This small molecule binds to this protein.
Small molecule (SMILES): Cc1cc(N)nc(CCc2cc(CCN)cc(F)c2F)c1

Sequence of chain 1.A:
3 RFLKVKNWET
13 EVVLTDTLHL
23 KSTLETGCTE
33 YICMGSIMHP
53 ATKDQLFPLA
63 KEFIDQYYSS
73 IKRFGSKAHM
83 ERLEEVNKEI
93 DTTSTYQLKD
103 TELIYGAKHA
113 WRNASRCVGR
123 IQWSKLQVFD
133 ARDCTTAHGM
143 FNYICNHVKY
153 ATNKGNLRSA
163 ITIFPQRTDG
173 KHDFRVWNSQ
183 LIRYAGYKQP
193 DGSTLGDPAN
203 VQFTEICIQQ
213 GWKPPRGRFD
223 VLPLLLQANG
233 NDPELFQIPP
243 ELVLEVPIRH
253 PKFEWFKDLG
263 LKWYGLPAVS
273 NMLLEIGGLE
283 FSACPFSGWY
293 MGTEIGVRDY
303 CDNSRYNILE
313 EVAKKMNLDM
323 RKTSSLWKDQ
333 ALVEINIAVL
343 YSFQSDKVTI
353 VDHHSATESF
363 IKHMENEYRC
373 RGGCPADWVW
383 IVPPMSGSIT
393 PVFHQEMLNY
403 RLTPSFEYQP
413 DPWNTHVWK

Binding-site contacts:
Ligand atom C12 contacts residue HEM1 of chain 1.E at 3.5 Å.
Ligand atom F15 contacts residue TYR266 of chain 1.A at 2.8 Å.
Ligand atom C08 contacts residue HEM1 of chain 1.E at 3.7 Å.
Ligand atom C15 contacts residue GLN182 of chain 1.A at 3.5 Å.
Ligand atom C07 contacts residue HEM1 of chain 1.E at 3.4 Å.
Ligand atom N01 contacts residue GLU296 of chain 1.A at 2.7 Å (salt-bridge).
Ligand atom C03 contacts residue HEM1 of chain 1.E at 3.3 Å.
Ligand atom C14 contacts residue ARG185 of chain 1.A at 3.6 Å.
Ligand atom C08 contacts residue GLU296 of chain 1.A at 3.6 Å.
Ligand atom C07 contacts residue GLY290 of chain 1.A at 3.6 Å.
Ligand atom C09 contacts residue GLU296 of chain 1.A at 3.9 Å.
Ligand atom C17 contacts residue HEM1 of chain 1.E at 3.8 Å.
Ligand atom C16 contacts residue TYR292 of chain 1.A at 3.9 Å (hydrophobic).
Ligand atom C02 contacts residue GLU296 of chain 1.A at 3.5 Å.
Ligand atom F16 contacts residue GLN182 of chain 1.A at 3.3 Å.
Ligand atom F15 contacts residue ARG185 of chain 1.A at 3.0 Å.
Ligand atom C02 contacts residue TRP291 of chain 1.A at 3.9 Å (hydrophobic).
Ligand atom F15 contacts residue GLN182 of chain 1.A at 3.6 Å.
Ligand atom N02 contacts residue GLU296 of chain 1.A at 2.7 Å (salt-bridge).
Ligand atom C07 contacts residue PHE288 of chain 1.A at 3.7 Å (hydrophobic).
Ligand atom N19 contacts residue HEM1 of chain 1.E at 3.8 Å.
Ligand atom N02 contacts residue HEM1 of chain 1.E at 3.4 Å.
Ligand atom N02 contacts residue PRO269 of chain 1.A at 4.0 Å.
Ligand atom F16 contacts residue TYR292 of chain 1.A at 3.3 Å.
Ligand atom C04 contacts residue HEM1 of chain 1.E at 3.9 Å.
Ligand atom C08 contacts residue VAL271 of chain 1.A at 3.9 Å (hydrophobic).
Ligand atom C06 contacts residue GLU296 of chain 1.A at 3.5 Å.
Ligand atom C18 contacts residue HEM1 of chain 1.E at 3.3 Å.
Ligand atom C02 contacts residue PRO269 of chain 1.A at 3.9 Å (hydrophobic).
Ligand atom C05 contacts residue VAL271 of chain 1.A at 3.4 Å (hydrophobic).
Ligand atom F16 contacts residue PRO269 of chain 1.A at 3.7 Å.
Ligand atom C14 contacts residue GLN182 of chain 1.A at 3.7 Å.
Ligand atom C16 contacts residue GLN182 of chain 1.A at 3.5 Å.
Ligand atom N02 contacts residue TYR292 of chain 1.A at 3.8 Å.
Ligand atom C11 contacts residue GLN182 of chain 1.A at 4.0 Å.
Ligand atom N02 contacts residue MET293 of chain 1.A at 4.0 Å.
Ligand atom C02 contacts residue HEM1 of chain 1.E at 3.6 Å.
Ligand atom N02 contacts residue TRP291 of chain 1.A at 2.9 Å (h-bond).
Ligand atom C15 contacts residue TYR266 of chain 1.A at 4.0 Å (hydrophobic).
Ligand atom F15 contacts residue TYR292 of chain 1.A at 4.0 Å.